Sequence of chain 1.EA:
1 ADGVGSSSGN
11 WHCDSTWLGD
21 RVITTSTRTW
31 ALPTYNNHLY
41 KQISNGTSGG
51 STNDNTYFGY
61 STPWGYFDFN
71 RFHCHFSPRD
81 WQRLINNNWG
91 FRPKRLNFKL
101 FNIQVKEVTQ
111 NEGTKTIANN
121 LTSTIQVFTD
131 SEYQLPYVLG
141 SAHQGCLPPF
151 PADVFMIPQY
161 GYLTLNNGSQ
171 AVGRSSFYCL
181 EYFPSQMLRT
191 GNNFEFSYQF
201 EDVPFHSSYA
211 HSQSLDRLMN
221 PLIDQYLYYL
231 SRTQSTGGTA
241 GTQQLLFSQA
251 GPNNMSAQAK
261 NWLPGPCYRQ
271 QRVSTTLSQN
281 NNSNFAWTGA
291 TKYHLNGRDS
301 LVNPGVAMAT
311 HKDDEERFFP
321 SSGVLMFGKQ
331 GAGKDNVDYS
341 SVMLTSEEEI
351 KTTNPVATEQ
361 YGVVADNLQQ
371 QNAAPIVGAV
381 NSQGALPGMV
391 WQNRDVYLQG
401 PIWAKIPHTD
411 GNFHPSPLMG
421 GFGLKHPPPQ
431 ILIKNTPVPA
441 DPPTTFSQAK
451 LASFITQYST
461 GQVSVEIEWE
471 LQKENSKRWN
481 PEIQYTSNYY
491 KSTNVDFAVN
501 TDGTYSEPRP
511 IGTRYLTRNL

The protein below binds the small molecule below.
Small molecule (SMILES): Nc1ncnc2c1ncn2[C@H]1C[C@H](O)[C@@H](COP(=O)(O)O)O1

Binding-site contacts:
Ligand atom C6 contacts residue SER416 of chain 1.EA at 4.0 Å.
Ligand atom N7 contacts residue ASN393 of chain 1.EA at 4.0 Å.
Ligand atom C4 contacts residue PRO204 of chain 1.EA at 4.0 Å (hydrophobic).
Ligand atom P contacts residue DC1 of chain 1.QD at 1.6 Å.
Ligand atom N6 contacts residue GLY423 of chain 1.EA at 3.5 Å (h-bond).
Ligand atom OP1 contacts residue DC1 of chain 1.QD at 2.5 Å (h-bond).
Ligand atom N3 contacts residue PRO415 of chain 1.EA at 3.9 Å.
Ligand atom O5' contacts residue DC1 of chain 1.QD at 2.5 Å (h-bond).
Ligand atom C2 contacts residue PRO415 of chain 1.EA at 3.8 Å (hydrophobic).
Ligand atom C8 contacts residue HIS414 of chain 1.EA at 3.0 Å.
Ligand atom OP2 contacts residue DC1 of chain 1.QD at 2.5 Å (h-bond).
Ligand atom O4' contacts residue DC1 of chain 1.QD at 3.9 Å.
Ligand atom N9 contacts residue HIS414 of chain 1.EA at 4.1 Å.
Ligand atom C2' contacts residue HIS414 of chain 1.EA at 3.2 Å.
Ligand atom C4 contacts residue PRO415 of chain 1.EA at 3.8 Å (hydrophobic).
Ligand atom C6 contacts residue PRO204 of chain 1.EA at 3.9 Å (hydrophobic).
Ligand atom N1 contacts residue PRO415 of chain 1.EA at 3.7 Å.
Ligand atom C2' contacts residue PRO415 of chain 1.EA at 3.8 Å (hydrophobic).
Ligand atom C2 contacts residue VAL203 of chain 1.EA at 4.1 Å (hydrophobic).
Ligand atom C6 contacts residue VAL203 of chain 1.EA at 4.1 Å (hydrophobic).
Ligand atom N1 contacts residue VAL203 of chain 1.EA at 3.5 Å.
Ligand atom C4' contacts residue DC1 of chain 1.QD at 3.9 Å.
Ligand atom N7 contacts residue PRO204 of chain 1.EA at 4.1 Å.
Ligand atom N6 contacts residue GLY421 of chain 1.EA at 4.0 Å.
Ligand atom C6 contacts residue GLY423 of chain 1.EA at 3.9 Å.
Ligand atom C2 contacts residue PRO204 of chain 1.EA at 4.1 Å (hydrophobic).
Ligand atom N6 contacts residue SER416 of chain 1.EA at 3.4 Å (h-bond).
Ligand atom N1 contacts residue GLY423 of chain 1.EA at 3.0 Å (h-bond).
Ligand atom C5 contacts residue PRO204 of chain 1.EA at 3.8 Å (hydrophobic).
Ligand atom C5 contacts residue PRO415 of chain 1.EA at 3.7 Å (hydrophobic).
Ligand atom C5' contacts residue DC1 of chain 1.QD at 3.1 Å.
Ligand atom C2 contacts residue GLY423 of chain 1.EA at 3.4 Å.
Ligand atom N6 contacts residue PHE422 of chain 1.EA at 4.0 Å.
Ligand atom C1' contacts residue PRO415 of chain 1.EA at 3.7 Å (hydrophobic).
Ligand atom C8 contacts residue SER416 of chain 1.EA at 4.1 Å.
Ligand atom C5 contacts residue SER416 of chain 1.EA at 3.8 Å.
Ligand atom C6 contacts residue PRO415 of chain 1.EA at 3.7 Å (hydrophobic).
Ligand atom N7 contacts residue SER416 of chain 1.EA at 3.3 Å.
Ligand atom N9 contacts residue PRO415 of chain 1.EA at 4.0 Å.
Ligand atom N7 contacts residue HIS414 of chain 1.EA at 3.6 Å.